Sequence of chain 1.C:
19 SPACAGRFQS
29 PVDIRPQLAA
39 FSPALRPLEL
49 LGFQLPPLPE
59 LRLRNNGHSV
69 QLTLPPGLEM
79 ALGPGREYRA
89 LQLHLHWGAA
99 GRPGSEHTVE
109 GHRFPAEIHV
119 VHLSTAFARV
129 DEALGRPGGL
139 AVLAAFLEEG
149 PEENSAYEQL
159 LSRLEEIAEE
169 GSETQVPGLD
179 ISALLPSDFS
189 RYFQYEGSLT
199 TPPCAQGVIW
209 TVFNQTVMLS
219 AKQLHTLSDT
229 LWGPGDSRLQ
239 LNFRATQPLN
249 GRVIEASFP

Binding-site contacts:
Ligand atom N11 contacts residue HIS94 of chain 1.C at 3.5 Å (h-bond).
Ligand atom O10 contacts residue THR199 of chain 1.C at 3.9 Å.
Ligand atom C2 contacts residue ZN1 of chain 1.I at 3.5 Å.
Ligand atom N7 contacts residue GLN90 of chain 1.C at 3.3 Å (h-bond).
Ligand atom N7 contacts residue HIS92 of chain 1.C at 3.5 Å.
Ligand atom S8 contacts residue ZN1 of chain 1.I at 3.1 Å.
Ligand atom N11 contacts residue THR198 of chain 1.C at 2.8 Å (h-bond).
Ligand atom F18 contacts residue GLN90 of chain 1.C at 3.3 Å.
Ligand atom S12 contacts residue HIS66 of chain 1.C at 3.8 Å.
Ligand atom S12 contacts residue ASN64 of chain 1.C at 3.4 Å (h-bond).
Ligand atom N11 contacts residue HIS92 of chain 1.C at 3.3 Å (h-bond).
Ligand atom S8 contacts residue THR198 of chain 1.C at 3.7 Å.
Ligand atom O10 contacts residue THR198 of chain 1.C at 3.0 Å (h-bond).
Ligand atom C20 contacts residue VAL119 of chain 1.C at 3.7 Å (hydrophobic).
Ligand atom C22 contacts residue VAL128 of chain 1.C at 3.8 Å (hydrophobic).
Ligand atom F16 contacts residue THR198 of chain 1.C at 2.8 Å.
Ligand atom C13 contacts residue HIS66 of chain 1.C at 3.6 Å.
Ligand atom O9 contacts residue HIS92 of chain 1.C at 3.2 Å.
Ligand atom F16 contacts residue THR199 of chain 1.C at 3.8 Å.
Ligand atom C1 contacts residue THR199 of chain 1.C at 3.8 Å.
Ligand atom C3 contacts residue HIS92 of chain 1.C at 3.3 Å.
Ligand atom F16 contacts residue ZN1 of chain 1.I at 3.3 Å.
Ligand atom N11 contacts residue ZN1 of chain 1.I at 1.9 Å.
Ligand atom N11 contacts residue GLU104 of chain 1.C at 3.7 Å.
Ligand atom F17 contacts residue HIS66 of chain 1.C at 3.9 Å.
Ligand atom N11 contacts residue HIS117 of chain 1.C at 3.2 Å (h-bond).
Ligand atom C4 contacts residue HIS92 of chain 1.C at 3.3 Å.
Ligand atom C2 contacts residue HIS92 of chain 1.C at 3.7 Å.
Ligand atom O9 contacts residue VAL119 of chain 1.C at 3.8 Å.
Ligand atom C13 contacts residue ASN64 of chain 1.C at 3.8 Å.
Ligand atom S8 contacts residue HIS92 of chain 1.C at 3.6 Å.
Ligand atom F18 contacts residue GLN69 of chain 1.C at 3.2 Å.
Ligand atom C3 contacts residue ZN1 of chain 1.I at 3.5 Å.
Ligand atom C19 contacts residue GLN90 of chain 1.C at 3.2 Å.
Ligand atom O10 contacts residue LEU197 of chain 1.C at 3.6 Å.
Ligand atom F16 contacts residue HIS94 of chain 1.C at 3.1 Å.
Ligand atom O9 contacts residue ZN1 of chain 1.I at 3.4 Å.
Ligand atom C3 contacts residue THR199 of chain 1.C at 3.8 Å.
Ligand atom C20 contacts residue GLN90 of chain 1.C at 3.3 Å.
Ligand atom C2 contacts residue THR199 of chain 1.C at 3.7 Å.

This protein binds this small molecule.
Small molecule (SMILES): NS(=O)(=O)c1c(F)c(F)c(SCCO)c(F)c1NC1CCCCCCC1